Binding-site contacts:
Ligand atom C8 contacts residue ASN111 of chain 1.A at 3.9 Å.
Ligand atom C7 contacts residue ASN111 of chain 1.A at 3.7 Å.
Ligand atom O3 contacts residue ASP138 of chain 1.A at 3.5 Å (salt-bridge).
Ligand atom C6 contacts residue LEU213 of chain 1.A at 4.4 Å (hydrophobic).
Ligand atom O4 contacts residue ARG229 of chain 1.A at 4.3 Å.
Ligand atom C8 contacts residue SER134 of chain 1.A at 3.6 Å.
Ligand atom C6 contacts residue ARG229 of chain 1.A at 3.4 Å.
Ligand atom C8 contacts residue ILE136 of chain 1.A at 3.5 Å (hydrophobic).
Ligand atom C2 contacts residue ASN111 of chain 1.A at 2.5 Å.
Ligand atom C8 contacts residue ASP138 of chain 1.A at 3.3 Å.
Ligand atom N2 contacts residue ILE136 of chain 1.A at 4.2 Å.
Ligand atom O5 contacts residue LEU213 of chain 1.A at 3.9 Å.
Ligand atom O7 contacts residue ARG135 of chain 1.A at 4.5 Å.
Ligand atom N2 contacts residue ASN111 of chain 1.A at 2.8 Å (h-bond).
Ligand atom C3 contacts residue ASN111 of chain 1.A at 3.8 Å.
Ligand atom O5 contacts residue ASN111 of chain 1.A at 2.3 Å (h-bond).
Ligand atom C1 contacts residue ASN111 of chain 1.A at 1.4 Å.
Ligand atom C7 contacts residue ASP138 of chain 1.A at 3.5 Å.
Ligand atom N2 contacts residue ASP138 of chain 1.A at 3.5 Å (salt-bridge).
Ligand atom O7 contacts residue ASP138 of chain 1.A at 4.0 Å.
Ligand atom C1 contacts residue THR113 of chain 1.A at 4.5 Å.
Ligand atom C8 contacts residue LEU137 of chain 1.A at 3.4 Å (hydrophobic).
Ligand atom O7 contacts residue ASN111 of chain 1.A at 4.4 Å.
Ligand atom C5 contacts residue ASN111 of chain 1.A at 3.7 Å.
Ligand atom C3 contacts residue ASP138 of chain 1.A at 3.9 Å.
Ligand atom C8 contacts residue ARG135 of chain 1.A at 3.5 Å.
Ligand atom C4 contacts residue ASN111 of chain 1.A at 4.2 Å.
Ligand atom C7 contacts residue ARG135 of chain 1.A at 4.2 Å.
Ligand atom C7 contacts residue ILE136 of chain 1.A at 4.3 Å (hydrophobic).
Ligand atom O6 contacts residue ARG229 of chain 1.A at 2.7 Å (salt-bridge).

This protein binds this small molecule.
Small molecule (SMILES): CC(=O)N[C@H]1[C@H](O[C@H]2[C@H](O)[C@@H](NC(C)=O)CO[C@@H]2CO)O[C@H](CO)[C@@H](O[C@@H]2O[C@H](CO)[C@@H](O)[C@H](O)[C@@H]2O)[C@@H]1O

Sequence of chain 1.A:
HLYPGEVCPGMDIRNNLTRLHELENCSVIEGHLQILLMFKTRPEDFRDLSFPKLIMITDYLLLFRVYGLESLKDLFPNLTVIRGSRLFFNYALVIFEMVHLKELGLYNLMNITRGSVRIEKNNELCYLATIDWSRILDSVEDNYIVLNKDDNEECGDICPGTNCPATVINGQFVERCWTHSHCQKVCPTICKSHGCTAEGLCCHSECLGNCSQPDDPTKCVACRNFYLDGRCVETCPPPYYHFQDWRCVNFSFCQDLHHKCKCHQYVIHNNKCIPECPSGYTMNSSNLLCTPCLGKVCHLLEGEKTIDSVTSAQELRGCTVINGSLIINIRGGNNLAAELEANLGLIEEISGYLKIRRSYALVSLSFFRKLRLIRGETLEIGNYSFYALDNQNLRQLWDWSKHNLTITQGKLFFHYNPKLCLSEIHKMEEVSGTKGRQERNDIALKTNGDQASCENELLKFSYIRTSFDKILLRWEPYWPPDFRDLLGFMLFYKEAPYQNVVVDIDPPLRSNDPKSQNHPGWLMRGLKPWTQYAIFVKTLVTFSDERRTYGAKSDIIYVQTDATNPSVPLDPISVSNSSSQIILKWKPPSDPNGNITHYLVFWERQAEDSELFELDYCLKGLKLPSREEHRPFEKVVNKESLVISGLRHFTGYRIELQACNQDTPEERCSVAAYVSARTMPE